The protein below binds the small molecule below.
Small molecule (SMILES): CC(C)CCC[C@@H](C)[C@H]1CC[C@H]2[C@@H]3CC=C4C[C@@H](O)CC[C@]4(C)[C@H]3CC[C@]12C

Binding-site contacts:
Ligand atom C18 contacts residue GLY901 of chain 1.A at 4.4 Å.
Ligand atom C16 contacts residue CLR1 of chain 1.X at 4.5 Å.
Ligand atom C22 contacts residue PHE905 of chain 1.A at 3.8 Å (hydrophobic).
Ligand atom C2 contacts residue VAL898 of chain 1.A at 3.8 Å (hydrophobic).
Ligand atom C18 contacts residue ILE902 of chain 1.A at 4.4 Å (hydrophobic).
Ligand atom C17 contacts residue ILE902 of chain 1.A at 4.4 Å (hydrophobic).
Ligand atom C24 contacts residue CLR1 of chain 1.X at 4.2 Å.
Ligand atom C14 contacts residue CLR1 of chain 1.X at 4.5 Å.
Ligand atom C18 contacts residue PHE905 of chain 1.A at 3.3 Å (hydrophobic).
Ligand atom C21 contacts residue LEU878 of chain 1.A at 2.9 Å (hydrophobic).
Ligand atom C20 contacts residue LEU878 of chain 1.A at 4.3 Å (hydrophobic).
Ligand atom C1 contacts residue VAL898 of chain 1.A at 4.0 Å (hydrophobic).
Ligand atom C11 contacts residue ILE902 of chain 1.A at 4.3 Å (hydrophobic).
Ligand atom C13 contacts residue ILE902 of chain 1.A at 4.4 Å (hydrophobic).
Ligand atom C21 contacts residue ILE902 of chain 1.A at 3.2 Å (hydrophobic).
Ligand atom C20 contacts residue PHE905 of chain 1.A at 4.2 Å (hydrophobic).
Ligand atom C5 contacts residue CLR1 of chain 1.X at 4.2 Å.
Ligand atom C20 contacts residue ILE902 of chain 1.A at 3.9 Å (hydrophobic).
Ligand atom C23 contacts residue LEU878 of chain 1.A at 4.0 Å (hydrophobic).
Ligand atom C7 contacts residue CLR1 of chain 1.X at 3.3 Å.
Ligand atom C4 contacts residue CLR1 of chain 1.X at 4.2 Å.
Ligand atom C15 contacts residue CLR1 of chain 1.X at 3.5 Å.
Ligand atom C12 contacts residue ILE902 of chain 1.A at 3.4 Å (hydrophobic).
Ligand atom C6 contacts residue CLR1 of chain 1.X at 3.5 Å.
Ligand atom C26 contacts residue LEU878 of chain 1.A at 4.2 Å (hydrophobic).
Ligand atom C8 contacts residue CLR1 of chain 1.X at 4.0 Å.

Sequence of chain 1.A:
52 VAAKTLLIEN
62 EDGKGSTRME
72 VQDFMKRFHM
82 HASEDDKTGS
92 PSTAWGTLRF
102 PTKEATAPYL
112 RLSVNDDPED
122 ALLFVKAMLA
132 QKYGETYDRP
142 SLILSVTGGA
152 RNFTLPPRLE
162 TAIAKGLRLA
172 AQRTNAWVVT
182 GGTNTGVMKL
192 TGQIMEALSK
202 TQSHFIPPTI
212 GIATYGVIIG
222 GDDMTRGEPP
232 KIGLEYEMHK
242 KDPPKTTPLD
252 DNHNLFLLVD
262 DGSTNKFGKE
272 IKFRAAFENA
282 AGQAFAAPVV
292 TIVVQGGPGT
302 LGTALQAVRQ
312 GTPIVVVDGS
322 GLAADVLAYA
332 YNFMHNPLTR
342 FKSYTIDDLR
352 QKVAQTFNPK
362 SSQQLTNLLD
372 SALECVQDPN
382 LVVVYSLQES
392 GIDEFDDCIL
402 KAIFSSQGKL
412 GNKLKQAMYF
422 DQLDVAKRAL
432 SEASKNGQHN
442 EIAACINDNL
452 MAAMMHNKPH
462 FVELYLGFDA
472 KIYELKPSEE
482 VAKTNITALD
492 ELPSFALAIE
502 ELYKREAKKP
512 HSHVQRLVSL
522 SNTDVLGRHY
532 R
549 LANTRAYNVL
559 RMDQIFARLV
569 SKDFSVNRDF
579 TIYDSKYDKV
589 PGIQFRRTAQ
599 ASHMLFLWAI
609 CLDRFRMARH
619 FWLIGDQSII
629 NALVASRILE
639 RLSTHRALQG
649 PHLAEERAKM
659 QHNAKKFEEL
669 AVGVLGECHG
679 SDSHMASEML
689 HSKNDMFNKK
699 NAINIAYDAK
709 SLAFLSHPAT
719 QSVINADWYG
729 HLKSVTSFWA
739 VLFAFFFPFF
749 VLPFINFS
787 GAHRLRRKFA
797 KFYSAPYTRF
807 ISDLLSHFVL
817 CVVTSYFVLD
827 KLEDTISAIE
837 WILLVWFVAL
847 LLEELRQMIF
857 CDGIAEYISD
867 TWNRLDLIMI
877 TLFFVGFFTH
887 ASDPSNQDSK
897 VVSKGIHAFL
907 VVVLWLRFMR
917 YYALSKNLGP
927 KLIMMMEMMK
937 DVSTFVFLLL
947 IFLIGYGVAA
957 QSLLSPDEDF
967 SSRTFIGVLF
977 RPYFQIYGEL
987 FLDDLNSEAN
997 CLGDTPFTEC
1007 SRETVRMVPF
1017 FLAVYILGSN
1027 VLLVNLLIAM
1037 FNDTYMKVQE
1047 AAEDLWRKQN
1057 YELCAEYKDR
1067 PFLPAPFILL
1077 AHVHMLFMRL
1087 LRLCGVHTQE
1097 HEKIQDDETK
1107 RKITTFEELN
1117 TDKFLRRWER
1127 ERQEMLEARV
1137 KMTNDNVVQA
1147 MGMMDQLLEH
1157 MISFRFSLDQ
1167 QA